Binding-site contacts:
Ligand atom O5 contacts residue GLU86 of chain 1.A at 4.2 Å.
Ligand atom C8 contacts residue SER137 of chain 1.A at 4.3 Å.
Ligand atom C4 contacts residue NAG1 of chain 1.I at 3.0 Å.
Ligand atom O5 contacts residue ASN87 of chain 1.A at 3.5 Å (h-bond).
Ligand atom C8 contacts residue GLU66 of chain 1.A at 3.8 Å.
Ligand atom C2 contacts residue ASN87 of chain 1.A at 3.9 Å.
Ligand atom O7 contacts residue ARG221 of chain 1.A at 4.1 Å.
Ligand atom O7 contacts residue CYS90 of chain 1.A at 3.1 Å.
Ligand atom O4 contacts residue ARG221 of chain 1.A at 4.0 Å.
Ligand atom C6 contacts residue NAG1 of chain 1.I at 2.8 Å.
Ligand atom O7 contacts residue ASN64 of chain 1.A at 3.0 Å (h-bond).
Ligand atom C7 contacts residue GLU66 of chain 1.A at 4.0 Å.
Ligand atom C7 contacts residue ARG221 of chain 1.A at 4.1 Å.
Ligand atom O3 contacts residue NAG1 of chain 1.I at 4.2 Å.
Ligand atom N2 contacts residue GLU66 of chain 1.A at 3.7 Å.
Ligand atom C8 contacts residue ARG221 of chain 1.A at 4.3 Å.
Ligand atom N2 contacts residue ASN64 of chain 1.A at 4.2 Å.
Ligand atom O1 contacts residue ASN87 of chain 1.A at 2.1 Å (h-bond).
Ligand atom C5 contacts residue NAG1 of chain 1.I at 3.3 Å.
Ligand atom C8 contacts residue ALA135 of chain 1.A at 4.5 Å (hydrophobic).
Ligand atom C1 contacts residue ASN87 of chain 1.A at 3.3 Å.
Ligand atom C4 contacts residue ARG221 of chain 1.A at 3.8 Å.
Ligand atom O6 contacts residue NAG1 of chain 1.I at 3.6 Å.
Ligand atom O7 contacts residue ASN87 of chain 1.A at 4.5 Å.
Ligand atom O5 contacts residue NAG1 of chain 1.I at 4.4 Å.
Ligand atom O1 contacts residue GLU66 of chain 1.A at 4.2 Å.
Ligand atom C3 contacts residue ARG221 of chain 1.A at 3.4 Å.
Ligand atom N2 contacts residue ASN87 of chain 1.A at 3.4 Å (h-bond).
Ligand atom C7 contacts residue CYS90 of chain 1.A at 4.1 Å (hydrophobic).
Ligand atom C3 contacts residue NAG1 of chain 1.I at 4.2 Å.
Ligand atom C8 contacts residue ASN64 of chain 1.A at 3.9 Å.
Ligand atom O3 contacts residue ARG221 of chain 1.A at 2.1 Å (salt-bridge).
Ligand atom C2 contacts residue ARG221 of chain 1.A at 4.2 Å.
Ligand atom O4 contacts residue NAG1 of chain 1.I at 2.4 Å (h-bond).
Ligand atom C7 contacts residue ASN87 of chain 1.A at 4.5 Å.
Ligand atom C8 contacts residue CYS90 of chain 1.A at 4.4 Å (hydrophobic).
Ligand atom O6 contacts residue GLU86 of chain 1.A at 4.2 Å.
Ligand atom C7 contacts residue ASN64 of chain 1.A at 3.6 Å.

This small molecule binds to this protein.
Small molecule (SMILES): CC(=O)N[C@@H]1[C@@H](O)[C@H](O)[C@@H](CO)O[C@H]1O

Sequence of chain 1.A:
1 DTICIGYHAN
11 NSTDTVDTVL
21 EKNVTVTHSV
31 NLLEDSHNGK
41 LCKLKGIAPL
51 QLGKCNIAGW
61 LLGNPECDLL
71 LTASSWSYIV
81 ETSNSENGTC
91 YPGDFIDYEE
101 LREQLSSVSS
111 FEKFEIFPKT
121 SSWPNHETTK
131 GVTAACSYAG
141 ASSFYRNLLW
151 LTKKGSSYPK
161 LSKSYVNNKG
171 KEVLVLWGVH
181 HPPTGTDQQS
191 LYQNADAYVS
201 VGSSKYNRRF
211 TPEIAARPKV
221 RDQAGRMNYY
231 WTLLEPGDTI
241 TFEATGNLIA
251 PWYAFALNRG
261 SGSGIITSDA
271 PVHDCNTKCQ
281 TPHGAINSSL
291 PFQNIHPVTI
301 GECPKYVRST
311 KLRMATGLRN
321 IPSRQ